Binding-site contacts:
Ligand atom OBO contacts residue LEU321 of chain 1.C at 3.6 Å (h-bond).
Ligand atom OAO contacts residue SER499 of chain 1.C at 3.0 Å (h-bond).
Ligand atom NAD contacts residue TYR324 of chain 1.C at 2.4 Å (h-bond).
Ligand atom OBL contacts residue SER88 of chain 1.C at 3.5 Å (h-bond).
Ligand atom CBE contacts residue VAL57 of chain 1.C at 3.6 Å (hydrophobic).
Ligand atom OBO contacts residue VAL492 of chain 1.C at 3.4 Å.
Ligand atom CAE contacts residue ALA496 of chain 1.C at 3.6 Å (hydrophobic).
Ligand atom CBD contacts residue VAL57 of chain 1.C at 3.8 Å (hydrophobic).
Ligand atom CAL contacts residue VAL492 of chain 1.C at 3.6 Å (hydrophobic).
Ligand atom CAP contacts residue TYR324 of chain 1.C at 3.3 Å (hydrophobic).
Ligand atom CAS contacts residue ALA496 of chain 1.C at 3.2 Å (hydrophobic).
Ligand atom CBB contacts residue TYR84 of chain 1.C at 3.5 Å (hydrophobic).
Ligand atom CAT contacts residue MET491 of chain 1.C at 3.5 Å (hydrophobic).
Ligand atom OBL contacts residue ARG89 of chain 1.C at 3.6 Å.
Ligand atom SAZ contacts residue SER88 of chain 1.C at 3.8 Å.
Ligand atom CAC contacts residue TYR324 of chain 1.C at 3.4 Å (hydrophobic).
Ligand atom CAK contacts residue VAL492 of chain 1.C at 3.6 Å (hydrophobic).
Ligand atom CBP contacts residue SER322 of chain 1.C at 3.6 Å.
Ligand atom CAT contacts residue ALA496 of chain 1.C at 3.4 Å (hydrophobic).
Ligand atom CBA contacts residue TYR84 of chain 1.C at 3.4 Å (hydrophobic).
Ligand atom CAB contacts residue TYR324 of chain 1.C at 3.5 Å (hydrophobic).
Ligand atom CAE contacts residue VAL318 of chain 1.C at 3.5 Å (hydrophobic).
Ligand atom CLAX contacts residue TRP356 of chain 1.C at 3.5 Å.
Ligand atom OAN contacts residue ALA496 of chain 1.C at 3.3 Å.
Ligand atom OBO contacts residue SER322 of chain 1.C at 3.5 Å.
Ligand atom CBN contacts residue ALA496 of chain 1.C at 3.6 Å (hydrophobic).
Ligand atom CBP contacts residue HIS58 of chain 1.C at 3.7 Å.
Ligand atom CBF contacts residue TYR84 of chain 1.C at 3.6 Å (hydrophobic).
Ligand atom OAO contacts residue VAL318 of chain 1.C at 3.3 Å.
Ligand atom CAV contacts residue TRP356 of chain 1.C at 3.6 Å (hydrophobic).
Ligand atom CBC contacts residue VAL57 of chain 1.C at 3.7 Å (hydrophobic).
Ligand atom CAU contacts residue TRP356 of chain 1.C at 3.7 Å (hydrophobic).
Ligand atom CAS contacts residue GLY495 of chain 1.C at 3.4 Å.
Ligand atom CAU contacts residue GLY495 of chain 1.C at 3.7 Å.
Ligand atom OAN contacts residue ARG89 of chain 1.C at 3.2 Å (salt-bridge).
Ligand atom CAT contacts residue GLY495 of chain 1.C at 3.2 Å.
Ligand atom NAF contacts residue VAL318 of chain 1.C at 3.7 Å.
Ligand atom CBN contacts residue VAL318 of chain 1.C at 3.6 Å (hydrophobic).
Ligand atom OBM contacts residue SER88 of chain 1.C at 2.9 Å (h-bond).
Ligand atom CAL contacts residue SER322 of chain 1.C at 3.7 Å.

Sequence of chain 1.C:
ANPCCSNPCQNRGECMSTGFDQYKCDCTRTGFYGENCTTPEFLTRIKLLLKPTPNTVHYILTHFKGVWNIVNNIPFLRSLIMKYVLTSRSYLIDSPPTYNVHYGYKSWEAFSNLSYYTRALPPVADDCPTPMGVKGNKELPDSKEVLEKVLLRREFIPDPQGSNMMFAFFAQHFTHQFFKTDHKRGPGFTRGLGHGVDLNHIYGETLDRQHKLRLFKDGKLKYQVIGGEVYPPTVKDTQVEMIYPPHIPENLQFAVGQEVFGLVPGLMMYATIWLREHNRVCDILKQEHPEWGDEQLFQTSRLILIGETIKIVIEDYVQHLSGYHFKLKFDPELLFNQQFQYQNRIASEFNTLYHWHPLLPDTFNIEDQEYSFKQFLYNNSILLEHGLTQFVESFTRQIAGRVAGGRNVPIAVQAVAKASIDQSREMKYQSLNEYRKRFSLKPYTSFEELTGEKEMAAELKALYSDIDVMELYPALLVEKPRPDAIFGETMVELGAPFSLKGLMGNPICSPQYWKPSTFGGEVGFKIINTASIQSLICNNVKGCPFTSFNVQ

This protein binds this small molecule.
Small molecule (SMILES): COc1ccc2c(c1)c(CC(=O)NCCNS(=O)(=O)c1cccc3c(N(C)C)cccc13)c(C)n2C(=O)c1ccc(Cl)cc1